Binding-site contacts:
Ligand atom O6 contacts residue PHE139 of chain 1.B at 3.5 Å.
Ligand atom C18 contacts residue TYR185 of chain 1.B at 3.5 Å (hydrophobic).
Ligand atom C16 contacts residue TRP162 of chain 1.B at 3.9 Å (hydrophobic).
Ligand atom C6 contacts residue PHE149 of chain 1.B at 3.5 Å (hydrophobic).
Ligand atom O contacts residue PHE149 of chain 1.B at 3.7 Å.
Ligand atom C24 contacts residue ILE194 of chain 1.B at 3.7 Å (hydrophobic).
Ligand atom C21 contacts residue PHE139 of chain 1.B at 3.9 Å (hydrophobic).
Ligand atom C16 contacts residue TYR129 of chain 1.B at 3.6 Å (hydrophobic).
Ligand atom C3 contacts residue PHE149 of chain 1.B at 3.5 Å (hydrophobic).
Ligand atom S contacts residue TYR185 of chain 1.B at 3.7 Å.
Ligand atom O5 contacts residue PHE202 of chain 1.B at 3.5 Å.
Ligand atom C16 contacts residue PHE149 of chain 1.B at 3.9 Å (hydrophobic).
Ligand atom C9 contacts residue MET157 of chain 1.B at 3.9 Å (hydrophobic).
Ligand atom C23 contacts residue ILE194 of chain 1.B at 3.6 Å (hydrophobic).
Ligand atom O4 contacts residue VAL158 of chain 1.B at 3.4 Å.
Ligand atom O6 contacts residue ASP140 of chain 1.B at 3.7 Å.
Ligand atom C15 contacts residue VAL158 of chain 1.B at 4.0 Å (hydrophobic).
Ligand atom C14 contacts residue TRP162 of chain 1.B at 3.4 Å (hydrophobic).
Ligand atom O6 contacts residue PHE202 of chain 1.B at 3.7 Å.
Ligand atom C5 contacts residue PHE149 of chain 1.B at 3.8 Å (hydrophobic).
Ligand atom O5 contacts residue TYR185 of chain 1.B at 3.2 Å (h-bond).
Ligand atom C21 contacts residue ASP140 of chain 1.B at 3.9 Å.
Ligand atom C15 contacts residue PHE149 of chain 1.B at 3.7 Å (hydrophobic).
Ligand atom C2 contacts residue PHE149 of chain 1.B at 3.2 Å (hydrophobic).
Ligand atom C11 contacts residue TYR185 of chain 1.B at 3.5 Å (hydrophobic).
Ligand atom O4 contacts residue TYR185 of chain 1.B at 3.6 Å.
Ligand atom C12 contacts residue TYR185 of chain 1.B at 3.2 Å (hydrophobic).
Ligand atom C20 contacts residue ASP140 of chain 1.B at 3.7 Å.
Ligand atom C17 contacts residue TYR129 of chain 1.B at 3.6 Å (hydrophobic).
Ligand atom O3 contacts residue TYR185 of chain 1.B at 3.1 Å (h-bond).
Ligand atom C9 contacts residue PHE149 of chain 1.B at 3.9 Å (hydrophobic).
Ligand atom C15 contacts residue TRP162 of chain 1.B at 3.7 Å (hydrophobic).
Ligand atom C22 contacts residue VAL193 of chain 1.B at 3.6 Å (hydrophobic).
Ligand atom C13 contacts residue TYR185 of chain 1.B at 3.6 Å (hydrophobic).
Ligand atom C1 contacts residue PHE149 of chain 1.B at 3.2 Å (hydrophobic).
Ligand atom O4 contacts residue ILE159 of chain 1.B at 3.0 Å (h-bond).
Ligand atom O5 contacts residue PHE139 of chain 1.B at 3.7 Å.
Ligand atom O6 contacts residue TYR129 of chain 1.B at 3.7 Å.
Ligand atom C24 contacts residue TYR185 of chain 1.B at 3.8 Å (hydrophobic).
Ligand atom C4 contacts residue PHE149 of chain 1.B at 3.8 Å (hydrophobic).

Sequence of chain 1.B:
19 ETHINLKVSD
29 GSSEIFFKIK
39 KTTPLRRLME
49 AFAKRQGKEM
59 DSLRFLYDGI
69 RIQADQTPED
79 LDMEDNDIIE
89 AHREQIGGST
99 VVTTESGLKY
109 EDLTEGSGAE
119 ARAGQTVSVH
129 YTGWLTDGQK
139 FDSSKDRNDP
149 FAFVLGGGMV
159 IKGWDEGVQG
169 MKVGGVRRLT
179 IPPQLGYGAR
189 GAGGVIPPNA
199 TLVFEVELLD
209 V

A small-molecule ligand and the protein it binds are described below.
Small molecule (SMILES): COc1cc(CCCOC(=O)[C@@H]2CCCCN2S(=O)(=O)Cc2ccccc2)cc(OC)c1OC